A protein and the small-molecule ligand that binds it are described below.
Small molecule (SMILES): CC(=O)N[C@@H]1[C@@H](O)[C@H](O)[C@@H](CO)O[C@H]1O

Sequence of chain 1.C:
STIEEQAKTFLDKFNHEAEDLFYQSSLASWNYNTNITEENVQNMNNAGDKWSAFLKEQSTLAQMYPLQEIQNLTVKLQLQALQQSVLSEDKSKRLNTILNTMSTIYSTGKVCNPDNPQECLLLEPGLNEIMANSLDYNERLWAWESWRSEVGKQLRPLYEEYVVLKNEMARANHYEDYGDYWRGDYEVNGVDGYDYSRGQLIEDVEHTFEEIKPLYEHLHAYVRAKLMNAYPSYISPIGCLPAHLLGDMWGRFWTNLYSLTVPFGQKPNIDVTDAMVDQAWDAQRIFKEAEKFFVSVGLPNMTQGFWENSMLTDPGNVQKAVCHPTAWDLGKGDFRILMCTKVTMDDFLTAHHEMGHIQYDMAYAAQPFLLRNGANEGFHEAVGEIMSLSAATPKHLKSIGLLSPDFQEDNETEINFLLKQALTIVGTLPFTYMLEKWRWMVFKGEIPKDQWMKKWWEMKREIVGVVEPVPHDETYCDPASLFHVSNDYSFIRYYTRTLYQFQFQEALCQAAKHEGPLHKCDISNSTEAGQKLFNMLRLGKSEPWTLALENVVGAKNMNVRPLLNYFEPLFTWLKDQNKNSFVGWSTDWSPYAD

Binding-site contacts:
Ligand atom O5 contacts residue ASN74 of chain 1.C at 4.0 Å.
Ligand atom C1 contacts residue THR76 of chain 1.C at 3.8 Å.
Ligand atom O5 contacts residue LYS10 of chain 1.C at 4.3 Å.
Ligand atom N2 contacts residue THR76 of chain 1.C at 4.4 Å.
Ligand atom C1 contacts residue ASN74 of chain 1.C at 3.3 Å.
Ligand atom C7 contacts residue ASN74 of chain 1.C at 3.8 Å.
Ligand atom C2 contacts residue ASN74 of chain 1.C at 3.4 Å.
Ligand atom N2 contacts residue ASN74 of chain 1.C at 3.5 Å (h-bond).
Ligand atom O7 contacts residue ASN74 of chain 1.C at 4.0 Å.